Sequence of chain 1.V:
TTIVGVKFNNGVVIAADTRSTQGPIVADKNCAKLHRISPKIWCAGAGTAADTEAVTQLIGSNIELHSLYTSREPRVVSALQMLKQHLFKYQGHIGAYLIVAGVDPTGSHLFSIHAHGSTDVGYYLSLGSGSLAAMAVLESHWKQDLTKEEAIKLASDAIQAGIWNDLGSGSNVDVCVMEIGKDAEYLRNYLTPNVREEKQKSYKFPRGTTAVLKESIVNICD

Binding-site contacts:
Ligand atom C9 contacts residue SER20 of chain 1.V at 2.9 Å.
Ligand atom C15 contacts residue GLY47 of chain 1.V at 3.6 Å.
Ligand atom C16 contacts residue THR1 of chain 1.V at 2.3 Å.
Ligand atom O3 contacts residue SER20 of chain 1.V at 3.6 Å.
Ligand atom C2 contacts residue ILE126 of chain 1.W at 3.7 Å (hydrophobic).
Ligand atom C28 contacts residue SER20 of chain 1.V at 3.4 Å.
Ligand atom C5 contacts residue ASP124 of chain 1.W at 3.6 Å.
Ligand atom O4 contacts residue GLY47 of chain 1.V at 3.3 Å (h-bond).
Ligand atom O2 contacts residue THR48 of chain 1.V at 3.5 Å.
Ligand atom C22 contacts residue THR1 of chain 1.V at 1.5 Å.
Ligand atom N1 contacts residue ASP124 of chain 1.W at 2.9 Å (salt-bridge).
Ligand atom C9 contacts residue THR21 of chain 1.V at 3.7 Å.
Ligand atom C7 contacts residue ASP124 of chain 1.W at 3.7 Å.
Ligand atom C24 contacts residue SER129 of chain 1.V at 3.5 Å.
Ligand atom C10 contacts residue THR21 of chain 1.V at 3.7 Å.
Ligand atom C8 contacts residue ASP124 of chain 1.W at 3.6 Å.
Ligand atom N2 contacts residue THR21 of chain 1.V at 3.0 Å (h-bond).
Ligand atom N4 contacts residue THR1 of chain 1.V at 3.6 Å.
Ligand atom C17 contacts residue THR1 of chain 1.V at 1.4 Å.
Ligand atom C27 contacts residue ALA49 of chain 1.V at 3.2 Å (hydrophobic).
Ligand atom O7 contacts residue SER129 of chain 1.V at 3.6 Å (h-bond).
Ligand atom N4 contacts residue GLY47 of chain 1.V at 3.0 Å (h-bond).
Ligand atom O7 contacts residue THR1 of chain 1.V at 3.1 Å (h-bond).
Ligand atom C25 contacts residue LYS33 of chain 1.V at 3.7 Å.
Ligand atom C23 contacts residue THR1 of chain 1.V at 2.4 Å.
Ligand atom C22 contacts residue GLY168 of chain 1.V at 3.3 Å.
Ligand atom O7 contacts residue GLY168 of chain 1.V at 3.4 Å (h-bond).
Ligand atom C11 contacts residue GLY47 of chain 1.V at 3.4 Å.
Ligand atom C27 contacts residue GLY47 of chain 1.V at 3.3 Å.
Ligand atom C23 contacts residue LYS33 of chain 1.V at 3.7 Å.
Ligand atom C25 contacts residue THR1 of chain 1.V at 2.4 Å.
Ligand atom C23 contacts residue ARG19 of chain 1.V at 3.2 Å.
Ligand atom C4 contacts residue ASP124 of chain 1.W at 3.4 Å.
Ligand atom C23 contacts residue GLY168 of chain 1.V at 3.0 Å.
Ligand atom C6 contacts residue THR21 of chain 1.V at 3.4 Å.
Ligand atom O3 contacts residue THR21 of chain 1.V at 3.0 Å (h-bond).
Ligand atom O2 contacts residue ALA49 of chain 1.V at 2.7 Å (h-bond).
Ligand atom C8 contacts residue GLN22 of chain 1.V at 3.7 Å.
Ligand atom C24 contacts residue THR1 of chain 1.V at 2.4 Å.
Ligand atom O4 contacts residue THR1 of chain 1.V at 2.3 Å (h-bond).

A protein and the small-molecule ligand that binds it are described below.
Small molecule (SMILES): CCCCCC(=O)N[C@H](C(=O)N[C@@H](CCC(=O)N(C)C)C(=O)N[C@@H](CC(C)C)[C@@H](O)[C@H](C)CO)C(C)C

Sequence of chain 1.W:
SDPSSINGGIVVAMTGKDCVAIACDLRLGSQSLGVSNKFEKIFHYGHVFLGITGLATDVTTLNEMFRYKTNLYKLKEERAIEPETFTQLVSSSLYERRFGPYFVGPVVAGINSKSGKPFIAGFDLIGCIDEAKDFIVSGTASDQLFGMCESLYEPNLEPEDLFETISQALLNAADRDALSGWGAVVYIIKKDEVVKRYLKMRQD